A protein and the small-molecule ligand that binds it are described below.
Small molecule (SMILES): CC(=O)N[C@@H]1[C@@H](O)[C@H](O)[C@@H](CO)O[C@H]1O

Binding-site contacts:
Ligand atom O7 contacts residue GLY150 of chain 22.D at 3.4 Å.
Ligand atom C7 contacts residue VAL153 of chain 22.D at 3.6 Å (hydrophobic).
Ligand atom C7 contacts residue SER149 of chain 22.D at 4.4 Å.
Ligand atom O5 contacts residue HIS158 of chain 22.D at 3.5 Å.
Ligand atom C5 contacts residue HIS158 of chain 22.D at 4.2 Å.
Ligand atom O6 contacts residue GLY157 of chain 22.D at 3.1 Å.
Ligand atom O7 contacts residue SER149 of chain 22.D at 3.4 Å (h-bond).
Ligand atom C5 contacts residue ASN154 of chain 22.D at 3.7 Å.
Ligand atom C6 contacts residue HIS158 of chain 22.D at 4.3 Å.
Ligand atom C4 contacts residue HIS158 of chain 22.D at 4.1 Å.
Ligand atom C1 contacts residue ASN154 of chain 22.D at 1.4 Å.
Ligand atom C4 contacts residue ASN154 of chain 22.D at 4.3 Å.
Ligand atom O7 contacts residue ASN154 of chain 22.D at 4.2 Å.
Ligand atom C6 contacts residue GLY157 of chain 22.D at 3.9 Å.
Ligand atom C3 contacts residue HIS158 of chain 22.D at 4.4 Å.
Ligand atom O5 contacts residue ASN154 of chain 22.D at 2.4 Å (h-bond).
Ligand atom O6 contacts residue ASN154 of chain 22.D at 4.2 Å.
Ligand atom C1 contacts residue HIS158 of chain 22.D at 3.9 Å.
Ligand atom C2 contacts residue ASN154 of chain 22.D at 2.5 Å.
Ligand atom O7 contacts residue VAL153 of chain 22.D at 3.3 Å.
Ligand atom O3 contacts residue HIS148 of chain 22.D at 3.7 Å.
Ligand atom C7 contacts residue ASN154 of chain 22.D at 3.2 Å.
Ligand atom C2 contacts residue HIS158 of chain 22.D at 3.7 Å.
Ligand atom O6 contacts residue HIS158 of chain 22.D at 4.2 Å.
Ligand atom C8 contacts residue ASN154 of chain 22.D at 3.1 Å.
Ligand atom C3 contacts residue ASN154 of chain 22.D at 3.8 Å.
Ligand atom N2 contacts residue ASN154 of chain 22.D at 2.8 Å (h-bond).
Ligand atom C8 contacts residue VAL153 of chain 22.D at 3.2 Å (hydrophobic).

Sequence of chain 22.D:
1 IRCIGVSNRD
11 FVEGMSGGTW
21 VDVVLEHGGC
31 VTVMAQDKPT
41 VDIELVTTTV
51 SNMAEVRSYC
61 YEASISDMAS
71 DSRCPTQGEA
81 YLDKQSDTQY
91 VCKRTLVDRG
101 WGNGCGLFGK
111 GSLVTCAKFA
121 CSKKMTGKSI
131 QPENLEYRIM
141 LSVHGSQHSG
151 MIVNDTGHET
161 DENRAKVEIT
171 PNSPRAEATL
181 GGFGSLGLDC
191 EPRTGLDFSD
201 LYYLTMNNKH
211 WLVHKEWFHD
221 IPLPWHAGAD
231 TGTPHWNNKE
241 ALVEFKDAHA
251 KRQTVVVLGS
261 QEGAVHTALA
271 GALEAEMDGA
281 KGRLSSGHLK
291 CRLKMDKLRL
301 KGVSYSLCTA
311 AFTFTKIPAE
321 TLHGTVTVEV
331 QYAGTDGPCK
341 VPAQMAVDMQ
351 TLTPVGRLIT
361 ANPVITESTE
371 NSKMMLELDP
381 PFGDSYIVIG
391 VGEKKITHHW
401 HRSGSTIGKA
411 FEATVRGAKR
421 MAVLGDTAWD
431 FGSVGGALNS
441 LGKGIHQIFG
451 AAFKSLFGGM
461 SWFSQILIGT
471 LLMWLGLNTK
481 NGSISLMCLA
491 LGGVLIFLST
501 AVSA